A small-molecule ligand and the protein it binds are described below.
Small molecule (SMILES): CC(=O)N[C@@H]1[C@@H](O)[C@H](O)[C@@H](CO)O[C@H]1O

Sequence of chain 1.B:
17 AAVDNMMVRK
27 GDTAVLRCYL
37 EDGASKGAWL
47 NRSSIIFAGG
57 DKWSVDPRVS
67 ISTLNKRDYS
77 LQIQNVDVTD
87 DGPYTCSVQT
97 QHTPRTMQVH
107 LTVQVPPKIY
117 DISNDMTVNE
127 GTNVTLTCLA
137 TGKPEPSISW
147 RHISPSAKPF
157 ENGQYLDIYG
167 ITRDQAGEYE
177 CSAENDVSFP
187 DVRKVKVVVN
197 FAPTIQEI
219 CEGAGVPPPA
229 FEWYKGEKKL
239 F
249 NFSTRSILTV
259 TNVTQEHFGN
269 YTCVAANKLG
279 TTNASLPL

Binding-site contacts:
Ligand atom C1 contacts residue ASN281 of chain 1.B at 1.4 Å.
Ligand atom C8 contacts residue THR270 of chain 1.B at 3.6 Å.
Ligand atom N2 contacts residue ASN281 of chain 1.B at 2.9 Å (h-bond).
Ligand atom C8 contacts residue ASN281 of chain 1.B at 4.3 Å.
Ligand atom C7 contacts residue ASN281 of chain 1.B at 3.1 Å.
Ligand atom C3 contacts residue ASN281 of chain 1.B at 3.8 Å.
Ligand atom O5 contacts residue ASN281 of chain 1.B at 2.4 Å (h-bond).
Ligand atom C4 contacts residue ASN281 of chain 1.B at 4.2 Å.
Ligand atom C2 contacts residue ASN281 of chain 1.B at 2.4 Å.
Ligand atom C5 contacts residue ASN281 of chain 1.B at 3.7 Å.
Ligand atom O7 contacts residue ASN281 of chain 1.B at 2.9 Å (h-bond).